The protein below binds the small molecule below.
Small molecule (SMILES): CC(=O)N[C@@H]1[C@@H](O)[C@H](O)[C@@H](CO)O[C@H]1O

Binding-site contacts:
Ligand atom C5 contacts residue ASN154 of chain 24.A at 3.7 Å.
Ligand atom C7 contacts residue ASN154 of chain 24.A at 3.5 Å.
Ligand atom C1 contacts residue SER156 of chain 24.A at 4.3 Å.
Ligand atom C2 contacts residue ASN154 of chain 24.A at 2.5 Å.
Ligand atom C3 contacts residue ASN154 of chain 24.A at 3.8 Å.
Ligand atom O5 contacts residue ASN154 of chain 24.A at 2.4 Å (h-bond).
Ligand atom C8 contacts residue ASN154 of chain 24.A at 4.2 Å.
Ligand atom N2 contacts residue ASN154 of chain 24.A at 2.9 Å (h-bond).
Ligand atom C4 contacts residue ASN154 of chain 24.A at 4.2 Å.
Ligand atom C1 contacts residue ASN154 of chain 24.A at 1.4 Å.
Ligand atom O7 contacts residue ASN154 of chain 24.A at 3.8 Å.

Sequence of chain 24.A:
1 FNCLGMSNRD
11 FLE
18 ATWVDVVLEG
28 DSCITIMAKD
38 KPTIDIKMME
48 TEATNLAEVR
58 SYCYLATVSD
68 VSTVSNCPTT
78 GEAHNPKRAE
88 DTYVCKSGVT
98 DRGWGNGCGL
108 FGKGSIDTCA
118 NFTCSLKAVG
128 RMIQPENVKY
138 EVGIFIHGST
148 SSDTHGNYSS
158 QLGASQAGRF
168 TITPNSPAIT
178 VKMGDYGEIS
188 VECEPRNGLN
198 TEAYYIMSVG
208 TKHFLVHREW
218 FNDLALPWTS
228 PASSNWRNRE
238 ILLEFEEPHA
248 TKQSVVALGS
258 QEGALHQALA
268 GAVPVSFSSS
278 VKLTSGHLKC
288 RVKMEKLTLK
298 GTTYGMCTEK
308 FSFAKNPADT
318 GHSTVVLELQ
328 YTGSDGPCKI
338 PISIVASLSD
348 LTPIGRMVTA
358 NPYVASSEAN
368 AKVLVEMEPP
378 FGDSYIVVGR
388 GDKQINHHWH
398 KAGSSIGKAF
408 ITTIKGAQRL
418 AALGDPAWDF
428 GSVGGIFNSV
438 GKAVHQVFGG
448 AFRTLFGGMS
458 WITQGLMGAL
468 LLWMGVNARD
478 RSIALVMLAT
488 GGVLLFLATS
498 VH